A protein and the small-molecule ligand that binds it are described below.
Small molecule (SMILES): Cc1oc(-c2ccccc2)nc1CCn1ccn(-c2ccnn2-c2ccccc2)c1=O

Binding-site contacts:
Ligand atom C26 contacts residue MET267 of chain 1.B at 3.7 Å (hydrophobic).
Ligand atom C28 contacts residue PHE250 of chain 1.B at 3.6 Å (hydrophobic).
Ligand atom C25 contacts residue MET267 of chain 1.B at 3.6 Å (hydrophobic).
Ligand atom C15 contacts residue ILE246 of chain 1.B at 3.8 Å (hydrophobic).
Ligand atom C28 contacts residue HIS79 of chain 1.B at 3.5 Å.
Ligand atom C24 contacts residue TYR247 of chain 1.B at 3.6 Å (hydrophobic).
Ligand atom C7 contacts residue TYR247 of chain 1.B at 3.6 Å (hydrophobic).
Ligand atom C30 contacts residue LYS272 of chain 1.B at 3.4 Å.
Ligand atom O8 contacts residue GLY279 of chain 1.B at 3.5 Å.
Ligand atom C6 contacts residue MET267 of chain 1.B at 3.8 Å (hydrophobic).
Ligand atom N5 contacts residue MET267 of chain 1.B at 3.6 Å.
Ligand atom C13 contacts residue PHE283 of chain 1.B at 3.6 Å (hydrophobic).
Ligand atom C19 contacts residue GLN280 of chain 1.B at 3.3 Å.
Ligand atom C20 contacts residue MET267 of chain 1.B at 3.6 Å (hydrophobic).
Ligand atom C29 contacts residue VAL276 of chain 1.B at 3.6 Å (hydrophobic).
Ligand atom C19 contacts residue TYR247 of chain 1.B at 3.3 Å (hydrophobic).
Ligand atom C31 contacts residue HIS79 of chain 1.B at 3.8 Å.
Ligand atom C29 contacts residue LYS272 of chain 1.B at 3.8 Å.
Ligand atom C7 contacts residue GLY279 of chain 1.B at 3.4 Å.
Ligand atom C20 contacts residue GLY279 of chain 1.B at 3.6 Å.
Ligand atom C10 contacts residue GLY279 of chain 1.B at 3.4 Å.
Ligand atom C22 contacts residue PHE250 of chain 1.B at 3.7 Å (hydrophobic).
Ligand atom N5 contacts residue GLY279 of chain 1.B at 3.7 Å.
Ligand atom C26 contacts residue PRO266 of chain 1.B at 3.4 Å (hydrophobic).
Ligand atom N11 contacts residue TYR78 of chain 1.B at 3.6 Å.
Ligand atom C6 contacts residue GLY279 of chain 1.B at 3.4 Å.
Ligand atom N9 contacts residue PHE250 of chain 1.B at 3.6 Å.
Ligand atom C24 contacts residue VAL276 of chain 1.B at 3.8 Å (hydrophobic).
Ligand atom C30 contacts residue GLU275 of chain 1.B at 3.3 Å.
Ligand atom N11 contacts residue LEU229 of chain 1.B at 3.7 Å.
Ligand atom O16 contacts residue GLN280 of chain 1.B at 3.1 Å (h-bond).
Ligand atom C17 contacts residue MET267 of chain 1.B at 3.7 Å (hydrophobic).
Ligand atom C14 contacts residue GLY279 of chain 1.B at 3.8 Å.
Ligand atom N5 contacts residue TYR247 of chain 1.B at 2.7 Å (h-bond).
Ligand atom C6 contacts residue TYR247 of chain 1.B at 3.7 Å (hydrophobic).
Ligand atom C29 contacts residue GLU275 of chain 1.B at 3.7 Å.
Ligand atom C30 contacts residue PRO266 of chain 1.B at 3.5 Å (hydrophobic).
Ligand atom C14 contacts residue PHE283 of chain 1.B at 3.4 Å (hydrophobic).
Ligand atom C26 contacts residue GLU275 of chain 1.B at 3.8 Å.
Ligand atom C17 contacts residue PHE250 of chain 1.B at 3.8 Å (hydrophobic).

Sequence of chain 1.B:
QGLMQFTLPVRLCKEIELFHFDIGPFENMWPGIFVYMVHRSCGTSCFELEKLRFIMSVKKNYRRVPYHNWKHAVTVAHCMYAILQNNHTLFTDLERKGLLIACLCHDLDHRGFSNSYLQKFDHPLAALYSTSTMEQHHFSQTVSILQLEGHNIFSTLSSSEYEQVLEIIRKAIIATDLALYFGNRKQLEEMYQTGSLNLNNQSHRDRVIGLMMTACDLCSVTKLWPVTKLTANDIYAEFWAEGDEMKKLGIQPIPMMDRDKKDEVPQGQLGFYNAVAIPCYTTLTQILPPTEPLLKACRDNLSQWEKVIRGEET